Sequence of chain 1.A:
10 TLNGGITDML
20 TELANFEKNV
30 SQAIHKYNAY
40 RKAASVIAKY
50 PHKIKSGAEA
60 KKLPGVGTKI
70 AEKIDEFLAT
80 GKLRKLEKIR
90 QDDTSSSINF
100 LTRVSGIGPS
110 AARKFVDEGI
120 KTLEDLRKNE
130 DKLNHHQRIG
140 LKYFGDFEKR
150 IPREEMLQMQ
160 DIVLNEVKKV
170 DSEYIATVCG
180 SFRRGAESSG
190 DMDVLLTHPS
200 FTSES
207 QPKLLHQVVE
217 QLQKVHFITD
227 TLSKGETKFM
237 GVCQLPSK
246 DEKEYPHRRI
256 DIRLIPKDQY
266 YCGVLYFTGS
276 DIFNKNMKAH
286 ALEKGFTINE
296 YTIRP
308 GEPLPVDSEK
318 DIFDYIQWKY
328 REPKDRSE

A protein and the small-molecule ligand that binds it are described below.
Small molecule (SMILES): Cc1cn([C@H]2C[C@H](O[P](=O)(O)OC[C@H]3O[C@@H](n4ccc(N)nc4=O)C[C@@H]3O[P](=O)(O)OC[C@H]3O[C@@H](n4cnc5c(=O)nc(N)[nH]c54)C[C@@H]3O[P](=O)(O)OC[C@H]3O[C@@H](n4cnc5c(=O)nc(N)[nH]c54)C[C@@H]3O)[C@@H](CO[P](=O)(O)O[C@H]3C[C@H](n4cnc5c(=O)nc(N)[nH]c54)O[C@@H]3COP(=O)=O)O2)c(=O)[nH]c1=O

Binding-site contacts:
Ligand atom C8 contacts residue NA1 of chain 1.N at 3.2 Å.
Ligand atom OP1 contacts residue VAL65 of chain 1.A at 3.5 Å (h-bond).
Ligand atom OP1 contacts residue NA1 of chain 1.K at 2.6 Å (h-bond).
Ligand atom OP1 contacts residue GLY66 of chain 1.A at 3.0 Å (h-bond).
Ligand atom N1 contacts residue HIS34 of chain 1.A at 3.9 Å.
Ligand atom OP2 contacts residue VAL65 of chain 1.A at 3.9 Å.
Ligand atom OP2 contacts residue GLY66 of chain 1.A at 3.7 Å.
Ligand atom N7 contacts residue NA1 of chain 1.N at 2.2 Å (h-bond).
Ligand atom O6 contacts residue NA1 of chain 1.N at 3.5 Å (h-bond).
Ligand atom C4' contacts residue GLY64 of chain 1.A at 3.3 Å.
Ligand atom P contacts residue NA1 of chain 1.K at 3.7 Å.
Ligand atom OP2 contacts residue LYS35 of chain 1.A at 3.4 Å (salt-bridge).
Ligand atom C5' contacts residue GLY66 of chain 1.A at 3.7 Å.
Ligand atom O4' contacts residue ALA38 of chain 1.A at 3.5 Å.
Ligand atom OP1 contacts residue LEU62 of chain 1.A at 3.8 Å.
Ligand atom OP1 contacts residue PRO63 of chain 1.A at 3.8 Å.
Ligand atom OP1 contacts residue LYS68 of chain 1.A at 3.4 Å.
Ligand atom OP2 contacts residue THR67 of chain 1.A at 3.7 Å.
Ligand atom P contacts residue GLY66 of chain 1.A at 3.9 Å.
Ligand atom N3 contacts residue ALA38 of chain 1.A at 3.5 Å.
Ligand atom OP1 contacts residue THR67 of chain 1.A at 3.6 Å.
Ligand atom C5' contacts residue GLY64 of chain 1.A at 3.3 Å.
Ligand atom N7 contacts residue LYS35 of chain 1.A at 3.8 Å.
Ligand atom O3' contacts residue ILE69 of chain 1.A at 3.6 Å.
Ligand atom C8 contacts residue LYS35 of chain 1.A at 3.9 Å.
Ligand atom C5 contacts residue NA1 of chain 1.N at 3.2 Å.
Ligand atom OP2 contacts residue LYS68 of chain 1.A at 3.7 Å.
Ligand atom O5' contacts residue GLY66 of chain 1.A at 3.7 Å.
Ligand atom P contacts residue LYS68 of chain 1.A at 3.8 Å.
Ligand atom OP1 contacts residue ILE69 of chain 1.A at 2.9 Å (h-bond).
Ligand atom C6 contacts residue NA1 of chain 1.N at 3.7 Å.
Ligand atom OP1 contacts residue GLY64 of chain 1.A at 3.0 Å (h-bond).
Ligand atom C3' contacts residue GLY66 of chain 1.A at 3.8 Å.
Ligand atom P contacts residue ILE69 of chain 1.A at 3.9 Å.
Ligand atom P contacts residue LYS35 of chain 1.A at 3.5 Å.
Ligand atom O3' contacts residue VAL65 of chain 1.A at 3.8 Å.
Ligand atom OP2 contacts residue LYS68 of chain 1.A at 3.1 Å (salt-bridge).
Ligand atom C5' contacts residue TYR39 of chain 1.A at 3.6 Å (hydrophobic).
Ligand atom OP1 contacts residue LYS68 of chain 1.A at 3.5 Å (salt-bridge).
Ligand atom O3' contacts residue GLY64 of chain 1.A at 3.4 Å.